This small molecule binds to this protein.
Small molecule (SMILES): O=C(N1CCc2ccccc21)n1ccnn1

Binding-site contacts:
Ligand atom NAG contacts residue SER103 of chain 1.A at 2.3 Å (h-bond).
Ligand atom CAI contacts residue VAL200 of chain 1.A at 3.7 Å (hydrophobic).
Ligand atom CAJ contacts residue PHE34 of chain 1.A at 4.1 Å (hydrophobic).
Ligand atom CAI contacts residue CYS197 of chain 1.A at 3.8 Å (hydrophobic).
Ligand atom OAB contacts residue PHE34 of chain 1.A at 3.2 Å (h-bond).
Ligand atom OAB contacts residue VAL104 of chain 1.A at 2.8 Å (h-bond).
Ligand atom CAA contacts residue HIS253 of chain 1.A at 4.0 Å.
Ligand atom NAG contacts residue PHE132 of chain 1.A at 4.2 Å.
Ligand atom CAD contacts residue PHE132 of chain 1.A at 4.5 Å (hydrophobic).
Ligand atom CAE contacts residue SER226 of chain 1.A at 3.6 Å.
Ligand atom NAG contacts residue VAL104 of chain 1.A at 4.3 Å.
Ligand atom CAI contacts residue PHE201 of chain 1.A at 3.8 Å (hydrophobic).
Ligand atom CAC contacts residue SER103 of chain 1.A at 3.6 Å.
Ligand atom CAD contacts residue VAL200 of chain 1.A at 4.1 Å (hydrophobic).
Ligand atom CAK contacts residue SER103 of chain 1.A at 4.5 Å.
Ligand atom NAG contacts residue HIS253 of chain 1.A at 4.3 Å.
Ligand atom CAF contacts residue SER103 of chain 1.A at 2.6 Å.
Ligand atom CAC contacts residue PHE34 of chain 1.A at 4.2 Å (hydrophobic).
Ligand atom CAF contacts residue PHE132 of chain 1.A at 3.6 Å (hydrophobic).
Ligand atom CAJ contacts residue VAL196 of chain 1.A at 4.4 Å (hydrophobic).
Ligand atom CAF contacts residue SER226 of chain 1.A at 4.0 Å.
Ligand atom OAB contacts residue SER103 of chain 1.A at 2.3 Å (h-bond).
Ligand atom CAF contacts residue HIS253 of chain 1.A at 3.8 Å.
Ligand atom CAE contacts residue SER103 of chain 1.A at 4.1 Å.
Ligand atom CAK contacts residue VAL200 of chain 1.A at 3.9 Å (hydrophobic).
Ligand atom CAA contacts residue SER103 of chain 1.A at 1.4 Å.
Ligand atom CAH contacts residue PHE201 of chain 1.A at 3.7 Å (hydrophobic).
Ligand atom CAK contacts residue PHE34 of chain 1.A at 3.5 Å (hydrophobic).
Ligand atom OAB contacts residue GLY33 of chain 1.A at 4.2 Å.
Ligand atom CAJ contacts residue CYS197 of chain 1.A at 3.9 Å (hydrophobic).
Ligand atom CAC contacts residue VAL200 of chain 1.A at 4.1 Å (hydrophobic).
Ligand atom CAA contacts residue PHE34 of chain 1.A at 4.2 Å (hydrophobic).
Ligand atom CAE contacts residue PHE132 of chain 1.A at 3.6 Å (hydrophobic).
Ligand atom CAD contacts residue SER103 of chain 1.A at 4.5 Å.
Ligand atom CAJ contacts residue VAL200 of chain 1.A at 3.5 Å (hydrophobic).
Ligand atom CAH contacts residue VAL200 of chain 1.A at 4.0 Å (hydrophobic).
Ligand atom CAA contacts residue VAL104 of chain 1.A at 3.3 Å (hydrophobic).

Sequence of chain 1.A:
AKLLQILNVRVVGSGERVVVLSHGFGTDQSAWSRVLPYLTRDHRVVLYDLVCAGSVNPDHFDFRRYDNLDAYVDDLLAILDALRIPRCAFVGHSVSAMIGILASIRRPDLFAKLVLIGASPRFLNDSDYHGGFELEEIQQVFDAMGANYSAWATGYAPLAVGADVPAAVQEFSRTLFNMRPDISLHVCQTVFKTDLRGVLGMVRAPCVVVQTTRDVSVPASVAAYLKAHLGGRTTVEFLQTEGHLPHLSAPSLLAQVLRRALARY